Sequence of chain 1.M:
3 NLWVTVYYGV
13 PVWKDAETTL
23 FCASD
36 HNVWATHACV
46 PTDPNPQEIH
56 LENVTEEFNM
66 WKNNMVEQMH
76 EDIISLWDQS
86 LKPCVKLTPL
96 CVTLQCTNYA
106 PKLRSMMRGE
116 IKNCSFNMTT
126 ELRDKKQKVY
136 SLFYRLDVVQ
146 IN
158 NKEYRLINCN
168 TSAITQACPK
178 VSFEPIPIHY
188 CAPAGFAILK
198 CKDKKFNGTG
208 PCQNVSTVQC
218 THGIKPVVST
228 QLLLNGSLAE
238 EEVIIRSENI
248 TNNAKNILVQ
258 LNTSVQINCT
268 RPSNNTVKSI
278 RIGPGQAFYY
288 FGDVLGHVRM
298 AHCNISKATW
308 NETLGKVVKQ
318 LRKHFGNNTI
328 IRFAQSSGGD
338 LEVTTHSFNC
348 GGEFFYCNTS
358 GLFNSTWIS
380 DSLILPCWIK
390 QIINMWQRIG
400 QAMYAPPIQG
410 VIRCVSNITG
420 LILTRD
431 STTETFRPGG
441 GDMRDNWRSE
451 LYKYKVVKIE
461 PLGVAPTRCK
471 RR

Binding-site contacts:
Ligand atom O3 contacts residue TRP364 of chain 1.M at 3.2 Å.
Ligand atom C2 contacts residue ASN308 of chain 1.M at 2.5 Å.
Ligand atom O5 contacts residue ASN308 of chain 1.M at 2.4 Å (h-bond).
Ligand atom C3 contacts residue TRP364 of chain 1.M at 4.1 Å (hydrophobic).
Ligand atom C8 contacts residue GLU309 of chain 1.M at 4.4 Å.
Ligand atom C4 contacts residue ASN308 of chain 1.M at 4.2 Å.
Ligand atom O7 contacts residue ASN308 of chain 1.M at 3.6 Å (h-bond).
Ligand atom C3 contacts residue ASN308 of chain 1.M at 3.8 Å.
Ligand atom C7 contacts residue ASN308 of chain 1.M at 3.4 Å.
Ligand atom N2 contacts residue ASN308 of chain 1.M at 2.9 Å (h-bond).
Ligand atom N2 contacts residue TRP364 of chain 1.M at 3.4 Å.
Ligand atom C1 contacts residue ASN308 of chain 1.M at 1.4 Å.
Ligand atom C2 contacts residue TRP364 of chain 1.M at 3.5 Å (hydrophobic).
Ligand atom C5 contacts residue ASN308 of chain 1.M at 3.7 Å.
Ligand atom C8 contacts residue ASN308 of chain 1.M at 4.4 Å.

A small-molecule ligand and the protein it binds are described below.
Small molecule (SMILES): CC(=O)N[C@@H]1[C@@H](O)[C@H](O)[C@@H](CO)O[C@H]1O